Binding-site contacts:
Ligand atom O4 contacts residue SER630 of chain 1.A at 4.0 Å.
Ligand atom O3 contacts residue LEU632 of chain 1.A at 4.0 Å.
Ligand atom C4 contacts residue GLY631 of chain 1.A at 3.3 Å.
Ligand atom C4 contacts residue SER630 of chain 1.A at 3.6 Å.
Ligand atom C4 contacts residue L6T1 of chain 1.F at 3.3 Å.
Ligand atom O3 contacts residue GLY631 of chain 1.A at 2.2 Å (h-bond).
Ligand atom C3 contacts residue GLY627 of chain 1.A at 3.6 Å.
Ligand atom C5 contacts residue L6T1 of chain 1.F at 3.7 Å.
Ligand atom C3 contacts residue L6T1 of chain 1.F at 3.0 Å.
Ligand atom O1 contacts residue GLY627 of chain 1.A at 4.4 Å.
Ligand atom C3 contacts residue GLY629 of chain 1.A at 3.6 Å.
Ligand atom O1 contacts residue ASP626 of chain 1.A at 4.2 Å.
Ligand atom O3 contacts residue GLY627 of chain 1.A at 4.1 Å.
Ligand atom N2 contacts residue L6T1 of chain 1.F at 4.1 Å.
Ligand atom C1 contacts residue SER630 of chain 1.A at 4.1 Å.
Ligand atom O1 contacts residue L6T1 of chain 1.F at 3.6 Å.
Ligand atom C6 contacts residue L6T1 of chain 1.F at 3.0 Å.
Ligand atom O3 contacts residue SER630 of chain 1.A at 3.2 Å (h-bond).
Ligand atom O2 contacts residue L6T1 of chain 1.F at 2.4 Å (h-bond).
Ligand atom O1 contacts residue HIS628 of chain 1.A at 4.4 Å.
Ligand atom C3 contacts residue HIS628 of chain 1.A at 4.0 Å.
Ligand atom C2 contacts residue L6T1 of chain 1.F at 3.1 Å.
Ligand atom O4 contacts residue L6T1 of chain 1.F at 2.4 Å.
Ligand atom O4 contacts residue GLY629 of chain 1.A at 3.4 Å (h-bond).
Ligand atom O3 contacts residue L6T1 of chain 1.F at 3.9 Å.
Ligand atom C1 contacts residue L6T1 of chain 1.F at 3.8 Å.
Ligand atom O4 contacts residue GLY631 of chain 1.A at 3.8 Å.
Ligand atom N1 contacts residue GLY627 of chain 1.A at 4.4 Å.
Ligand atom C4 contacts residue GLY629 of chain 1.A at 3.4 Å.
Ligand atom O4 contacts residue LEU632 of chain 1.A at 4.2 Å.
Ligand atom C1 contacts residue GLY627 of chain 1.A at 3.9 Å.
Ligand atom O5 contacts residue L6T1 of chain 1.F at 2.0 Å (h-bond).
Ligand atom C3 contacts residue SER630 of chain 1.A at 4.3 Å.
Ligand atom N1 contacts residue L6T1 of chain 1.F at 3.0 Å (h-bond).
Ligand atom C4 contacts residue GLY627 of chain 1.A at 4.1 Å.
Ligand atom O3 contacts residue GLY629 of chain 1.A at 3.7 Å.

Sequence of chain 1.A:
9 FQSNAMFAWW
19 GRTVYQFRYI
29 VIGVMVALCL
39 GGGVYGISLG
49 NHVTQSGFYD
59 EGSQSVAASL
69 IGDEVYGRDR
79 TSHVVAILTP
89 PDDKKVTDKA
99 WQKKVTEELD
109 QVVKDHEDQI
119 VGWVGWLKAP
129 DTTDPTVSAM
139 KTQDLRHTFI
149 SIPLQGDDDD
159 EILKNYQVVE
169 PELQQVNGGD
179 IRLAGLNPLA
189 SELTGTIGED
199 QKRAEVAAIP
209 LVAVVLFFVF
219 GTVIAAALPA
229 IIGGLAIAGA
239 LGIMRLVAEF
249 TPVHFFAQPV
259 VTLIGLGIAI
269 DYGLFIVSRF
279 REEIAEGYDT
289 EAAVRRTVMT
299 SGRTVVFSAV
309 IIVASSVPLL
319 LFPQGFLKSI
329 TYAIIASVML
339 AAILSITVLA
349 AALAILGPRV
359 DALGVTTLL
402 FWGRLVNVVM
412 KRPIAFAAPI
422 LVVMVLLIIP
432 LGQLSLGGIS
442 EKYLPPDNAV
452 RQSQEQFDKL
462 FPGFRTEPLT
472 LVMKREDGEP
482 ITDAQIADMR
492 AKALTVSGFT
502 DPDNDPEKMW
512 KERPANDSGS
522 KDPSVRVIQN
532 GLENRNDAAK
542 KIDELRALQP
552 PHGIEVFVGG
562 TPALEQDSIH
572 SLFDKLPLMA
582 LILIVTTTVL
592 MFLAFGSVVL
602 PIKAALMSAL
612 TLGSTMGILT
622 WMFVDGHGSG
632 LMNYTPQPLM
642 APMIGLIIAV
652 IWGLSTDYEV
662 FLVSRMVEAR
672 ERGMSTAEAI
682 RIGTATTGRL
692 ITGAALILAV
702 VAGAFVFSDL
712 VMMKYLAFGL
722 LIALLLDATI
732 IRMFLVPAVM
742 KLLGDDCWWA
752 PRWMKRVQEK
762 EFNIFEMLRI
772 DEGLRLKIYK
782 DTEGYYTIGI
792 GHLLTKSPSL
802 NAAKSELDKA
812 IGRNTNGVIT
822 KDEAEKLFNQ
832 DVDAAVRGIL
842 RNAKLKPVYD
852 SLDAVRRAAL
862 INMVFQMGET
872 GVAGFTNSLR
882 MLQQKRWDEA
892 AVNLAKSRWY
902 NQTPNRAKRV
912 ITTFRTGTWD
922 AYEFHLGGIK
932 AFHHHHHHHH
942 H

This small molecule binds to this protein.
Small molecule (SMILES): NC(=O)CN(CC(=O)O)CC(=O)O